Sequence of chain 1.C:
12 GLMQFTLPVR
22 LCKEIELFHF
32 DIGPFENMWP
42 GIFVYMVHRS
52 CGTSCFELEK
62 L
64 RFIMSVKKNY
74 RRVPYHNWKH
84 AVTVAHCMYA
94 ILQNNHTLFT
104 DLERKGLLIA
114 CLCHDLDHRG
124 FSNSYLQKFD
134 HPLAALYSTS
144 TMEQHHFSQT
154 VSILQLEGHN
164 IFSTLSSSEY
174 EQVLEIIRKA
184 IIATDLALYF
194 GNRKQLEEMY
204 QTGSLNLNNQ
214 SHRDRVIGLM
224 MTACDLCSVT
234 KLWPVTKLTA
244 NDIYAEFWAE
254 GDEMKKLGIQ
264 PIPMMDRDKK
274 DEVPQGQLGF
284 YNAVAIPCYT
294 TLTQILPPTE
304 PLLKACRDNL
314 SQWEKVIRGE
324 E

Binding-site contacts:
Ligand atom C2 contacts residue GLY279 of chain 1.C at 3.6 Å.
Ligand atom N11 contacts residue PRO266 of chain 1.C at 3.5 Å.
Ligand atom C14 contacts residue LYS272 of chain 1.C at 3.7 Å.
Ligand atom N4 contacts residue TYR247 of chain 1.C at 2.4 Å (h-bond).
Ligand atom C5 contacts residue MET267 of chain 1.C at 3.8 Å (hydrophobic).
Ligand atom C9 contacts residue TYR247 of chain 1.C at 3.4 Å (hydrophobic).
Ligand atom C21 contacts residue ILE246 of chain 1.C at 3.4 Å (hydrophobic).
Ligand atom C14 contacts residue GLU275 of chain 1.C at 3.5 Å.
Ligand atom C6 contacts residue TYR247 of chain 1.C at 3.5 Å (hydrophobic).
Ligand atom C12 contacts residue GLU275 of chain 1.C at 3.5 Å.
Ligand atom C1 contacts residue TYR247 of chain 1.C at 3.5 Å (hydrophobic).
Ligand atom N11 contacts residue MET267 of chain 1.C at 3.8 Å.
Ligand atom C15 contacts residue GLN280 of chain 1.C at 3.1 Å.
Ligand atom C3 contacts residue GLY279 of chain 1.C at 3.6 Å.
Ligand atom N4 contacts residue MET267 of chain 1.C at 3.8 Å.
Ligand atom C16 contacts residue GLN280 of chain 1.C at 3.6 Å.
Ligand atom C12 contacts residue LYS272 of chain 1.C at 3.8 Å.
Ligand atom C24 contacts residue ILE246 of chain 1.C at 3.7 Å (hydrophobic).
Ligand atom N7 contacts residue GLY279 of chain 1.C at 3.3 Å (h-bond).
Ligand atom C19 contacts residue PHE283 of chain 1.C at 3.6 Å (hydrophobic).
Ligand atom C1 contacts residue GLY279 of chain 1.C at 3.5 Å.
Ligand atom C6 contacts residue VAL276 of chain 1.C at 3.6 Å (hydrophobic).
Ligand atom C22 contacts residue ILE246 of chain 1.C at 3.6 Å (hydrophobic).
Ligand atom C12 contacts residue VAL276 of chain 1.C at 3.5 Å (hydrophobic).
Ligand atom C1 contacts residue MET267 of chain 1.C at 3.8 Å (hydrophobic).
Ligand atom C14 contacts residue PRO266 of chain 1.C at 3.7 Å (hydrophobic).
Ligand atom C24 contacts residue SER231 of chain 1.C at 3.6 Å.
Ligand atom C9 contacts residue MET267 of chain 1.C at 3.6 Å (hydrophobic).
Ligand atom C9 contacts residue GLY279 of chain 1.C at 3.5 Å.
Ligand atom S13 contacts residue GLN280 of chain 1.C at 3.9 Å.
Ligand atom C20 contacts residue PHE283 of chain 1.C at 3.8 Å (hydrophobic).
Ligand atom C2 contacts residue MET267 of chain 1.C at 3.6 Å (hydrophobic).
Ligand atom N4 contacts residue GLY279 of chain 1.C at 3.8 Å.
Ligand atom C6 contacts residue GLU275 of chain 1.C at 3.9 Å.
Ligand atom O23 contacts residue PHE283 of chain 1.C at 3.6 Å.
Ligand atom C20 contacts residue PHE250 of chain 1.C at 3.7 Å (hydrophobic).
Ligand atom N7 contacts residue MET267 of chain 1.C at 3.7 Å.
Ligand atom C15 contacts residue TYR247 of chain 1.C at 3.5 Å (hydrophobic).
Ligand atom S13 contacts residue PHE283 of chain 1.C at 3.3 Å.
Ligand atom N18 contacts residue GLN280 of chain 1.C at 3.1 Å (h-bond).

This small molecule binds to this protein.
Small molecule (SMILES): COc1c(C)cnc(CSc2nc3ccc4ncccc4c3[nH]2)c1C